The small molecule below binds the protein below.
Small molecule (SMILES): CC(C)(C)NC(=O)c1ccc2cc1OCCOCCNc1ccn3ncc-2c3n1

Binding-site contacts:
Ligand atom O contacts residue VAL159 of chain 1.A at 3.5 Å (h-bond).
Ligand atom N2 contacts residue LEU146 of chain 1.A at 3.8 Å.
Ligand atom O2 contacts residue ILE99 of chain 1.A at 3.8 Å.
Ligand atom C16 contacts residue LEU146 of chain 1.A at 3.7 Å (hydrophobic).
Ligand atom O2 contacts residue LEU20 of chain 1.A at 3.8 Å.
Ligand atom C13 contacts residue ILE99 of chain 1.A at 3.6 Å (hydrophobic).
Ligand atom C4 contacts residue LYS43 of chain 1.A at 3.7 Å.
Ligand atom C6 contacts residue VAL159 of chain 1.A at 4.0 Å (hydrophobic).
Ligand atom C18 contacts residue TYR93 of chain 1.A at 4.0 Å (hydrophobic).
Ligand atom C19 contacts residue TYR93 of chain 1.A at 3.1 Å (hydrophobic).
Ligand atom C2 contacts residue LYS43 of chain 1.A at 3.9 Å.
Ligand atom N3 contacts residue TYR93 of chain 1.A at 3.4 Å.
Ligand atom N3 contacts residue GLU92 of chain 1.A at 3.8 Å.
Ligand atom C5 contacts residue VAL28 of chain 1.A at 3.8 Å (hydrophobic).
Ligand atom C14 contacts residue ILE99 of chain 1.A at 3.7 Å (hydrophobic).
Ligand atom C contacts residue LYS43 of chain 1.A at 3.5 Å.
Ligand atom C2 contacts residue VAL28 of chain 1.A at 3.5 Å (hydrophobic).
Ligand atom N4 contacts residue ALA94 of chain 1.A at 3.9 Å.
Ligand atom C20 contacts residue GLY97 of chain 1.A at 3.7 Å.
Ligand atom C20 contacts residue TYR93 of chain 1.A at 3.7 Å (hydrophobic).
Ligand atom C13 contacts residue LEU20 of chain 1.A at 3.6 Å (hydrophobic).
Ligand atom C19 contacts residue ALA94 of chain 1.A at 3.5 Å (hydrophobic).
Ligand atom C12 contacts residue LEU20 of chain 1.A at 3.6 Å (hydrophobic).
Ligand atom C18 contacts residue GLU92 of chain 1.A at 3.5 Å.
Ligand atom N4 contacts residue LEU146 of chain 1.A at 4.0 Å.
Ligand atom C14 contacts residue GLU98 of chain 1.A at 3.4 Å.
Ligand atom O contacts residue VAL28 of chain 1.A at 4.0 Å.
Ligand atom C12 contacts residue ILE99 of chain 1.A at 3.8 Å (hydrophobic).
Ligand atom N3 contacts residue ALA94 of chain 1.A at 3.0 Å (h-bond).
Ligand atom C contacts residue VAL28 of chain 1.A at 3.7 Å (hydrophobic).
Ligand atom N contacts residue VAL28 of chain 1.A at 3.9 Å.
Ligand atom C12 contacts residue GLY21 of chain 1.A at 4.0 Å.
Ligand atom C11 contacts residue ILE99 of chain 1.A at 3.5 Å (hydrophobic).
Ligand atom C4 contacts residue ASN144 of chain 1.A at 4.0 Å.
Ligand atom C6 contacts residue LEU91 of chain 1.A at 3.9 Å (hydrophobic).
Ligand atom C18 contacts residue ALA41 of chain 1.A at 3.6 Å (hydrophobic).
Ligand atom C4 contacts residue ASP160 of chain 1.A at 3.4 Å.
Ligand atom C15 contacts residue LEU146 of chain 1.A at 4.0 Å (hydrophobic).
Ligand atom O contacts residue LYS43 of chain 1.A at 2.3 Å (salt-bridge).
Ligand atom N4 contacts residue TYR93 of chain 1.A at 3.5 Å.

Sequence of chain 1.A:
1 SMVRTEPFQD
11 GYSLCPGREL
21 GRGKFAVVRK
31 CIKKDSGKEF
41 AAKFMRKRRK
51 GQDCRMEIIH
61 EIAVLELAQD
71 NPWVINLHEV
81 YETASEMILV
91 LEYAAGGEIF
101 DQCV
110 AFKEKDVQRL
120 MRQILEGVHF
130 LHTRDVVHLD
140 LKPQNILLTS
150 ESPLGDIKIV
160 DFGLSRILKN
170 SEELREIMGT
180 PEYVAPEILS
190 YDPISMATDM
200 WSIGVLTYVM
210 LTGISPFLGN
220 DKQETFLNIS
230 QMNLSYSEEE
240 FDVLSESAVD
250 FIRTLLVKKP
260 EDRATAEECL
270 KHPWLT